Sequence of chain 1.D:
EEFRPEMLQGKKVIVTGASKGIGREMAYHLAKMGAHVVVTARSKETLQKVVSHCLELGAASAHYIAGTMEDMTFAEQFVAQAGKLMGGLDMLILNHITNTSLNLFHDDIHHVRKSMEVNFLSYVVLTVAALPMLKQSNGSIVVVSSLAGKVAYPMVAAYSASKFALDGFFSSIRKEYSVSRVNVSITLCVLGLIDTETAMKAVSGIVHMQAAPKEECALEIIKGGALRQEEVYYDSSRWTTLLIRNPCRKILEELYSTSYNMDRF

Binding-site contacts:
Ligand atom C5 contacts residue LEU211 of chain 1.C at 3.7 Å (hydrophobic).
Ligand atom C10 contacts residue TYR171 of chain 1.C at 3.9 Å (hydrophobic).
Ligand atom C11 contacts residue TYR171 of chain 1.C at 3.6 Å (hydrophobic).
Ligand atom C4 contacts residue LEU211 of chain 1.C at 3.9 Å (hydrophobic).
Ligand atom C22 contacts residue THR118 of chain 1.C at 3.5 Å.
Ligand atom C5 contacts residue NAP1 of chain 1.I at 3.9 Å.
Ligand atom N19 contacts residue TYR177 of chain 1.C at 3.5 Å (h-bond).
Ligand atom C4 contacts residue VAL221 of chain 1.C at 3.6 Å (hydrophobic).
Ligand atom N20 contacts residue TYR177 of chain 1.C at 2.9 Å (h-bond).
Ligand atom N20 contacts residue SER164 of chain 1.C at 3.8 Å.
Ligand atom C8 contacts residue SER164 of chain 1.C at 4.0 Å.
Ligand atom N19 contacts residue SER164 of chain 1.C at 2.9 Å (h-bond).
Ligand atom C22 contacts residue ILE115 of chain 1.C at 4.0 Å (hydrophobic).
Ligand atom C9 contacts residue TYR171 of chain 1.C at 4.0 Å (hydrophobic).
Ligand atom C4 contacts residue ALA217 of chain 1.C at 3.8 Å (hydrophobic).
Ligand atom N19 contacts residue NAP1 of chain 1.I at 3.4 Å.
Ligand atom C7 contacts residue NAP1 of chain 1.I at 3.6 Å.
Ligand atom CL1 contacts residue TYR171 of chain 1.C at 4.0 Å.
Ligand atom C17 contacts residue TYR171 of chain 1.C at 3.8 Å (hydrophobic).
Ligand atom C13 contacts residue TYR171 of chain 1.C at 3.8 Å (hydrophobic).
Ligand atom C18 contacts residue SER164 of chain 1.C at 3.8 Å.
Ligand atom CL1 contacts residue TYR278 of chain 1.D at 3.6 Å.
Ligand atom CL1 contacts residue VAL225 of chain 1.C at 3.7 Å.
Ligand atom C18 contacts residue NAP1 of chain 1.I at 3.7 Å.
Ligand atom CL1 contacts residue MET173 of chain 1.C at 3.7 Å.
Ligand atom N6 contacts residue NAP1 of chain 1.I at 3.8 Å.
Ligand atom C17 contacts residue LEU209 of chain 1.C at 4.0 Å (hydrophobic).
Ligand atom C4 contacts residue NAP1 of chain 1.I at 4.0 Å.
Ligand atom N20 contacts residue NAP1 of chain 1.I at 3.4 Å.
Ligand atom C23 contacts residue NAP1 of chain 1.I at 3.4 Å.
Ligand atom C3 contacts residue ALA217 of chain 1.C at 3.6 Å (hydrophobic).
Ligand atom C16 contacts residue GLY210 of chain 1.C at 3.5 Å.
Ligand atom C23 contacts residue ILE115 of chain 1.C at 3.9 Å (hydrophobic).
Ligand atom C12 contacts residue TYR171 of chain 1.C at 3.5 Å (hydrophobic).
Ligand atom C16 contacts residue LEU211 of chain 1.C at 3.5 Å (hydrophobic).
Ligand atom C14 contacts residue TYR171 of chain 1.C at 3.8 Å (hydrophobic).
Ligand atom C23 contacts residue TYR177 of chain 1.C at 3.9 Å (hydrophobic).
Ligand atom C11 contacts residue VAL174 of chain 1.C at 4.0 Å (hydrophobic).
Ligand atom C22 contacts residue TYR177 of chain 1.C at 3.6 Å (hydrophobic).
Ligand atom C17 contacts residue SER164 of chain 1.C at 3.4 Å.

The protein below binds the small molecule below.
Small molecule (SMILES): CC(C)(O)c1cccn2c(C3(c4ccc(Cl)cc4)CC3)nnc12

Sequence of chain 1.C:
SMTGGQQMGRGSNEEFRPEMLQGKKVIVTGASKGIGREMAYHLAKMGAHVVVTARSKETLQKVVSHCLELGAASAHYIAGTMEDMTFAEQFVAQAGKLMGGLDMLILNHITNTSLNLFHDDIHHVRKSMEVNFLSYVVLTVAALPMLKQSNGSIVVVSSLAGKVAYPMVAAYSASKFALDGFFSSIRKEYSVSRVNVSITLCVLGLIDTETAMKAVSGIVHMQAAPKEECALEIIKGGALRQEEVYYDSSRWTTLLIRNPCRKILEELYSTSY